Binding-site contacts:
Ligand atom O3 contacts residue GLY353 of chain 1.J at 3.2 Å (h-bond).
Ligand atom C3 contacts residue GLY353 of chain 1.J at 3.3 Å.
Ligand atom O4 contacts residue ILE351 of chain 1.J at 3.2 Å (h-bond).
Ligand atom C7 contacts residue ASN161 of chain 1.G at 3.2 Å.
Ligand atom O7 contacts residue ASN161 of chain 1.G at 3.2 Å (h-bond).
Ligand atom C2 contacts residue ASN161 of chain 1.G at 2.3 Å.
Ligand atom O2 contacts residue GLY353 of chain 1.J at 3.4 Å (h-bond).
Ligand atom C5 contacts residue ASN161 of chain 1.G at 3.6 Å.
Ligand atom O6 contacts residue ILE351 of chain 1.J at 3.9 Å.
Ligand atom O6 contacts residue ARG288 of chain 1.J at 2.9 Å (salt-bridge).
Ligand atom O4 contacts residue ASN290 of chain 1.J at 3.5 Å (h-bond).
Ligand atom C8 contacts residue TRP103 of chain 1.H at 3.7 Å (hydrophobic).
Ligand atom O4 contacts residue GLU335 of chain 1.J at 3.0 Å (salt-bridge).
Ligand atom C3 contacts residue ASN290 of chain 1.J at 3.8 Å.
Ligand atom O6 contacts residue THR328 of chain 1.J at 3.4 Å.
Ligand atom O5 contacts residue GLN416 of chain 1.J at 3.8 Å.
Ligand atom C4 contacts residue GLU335 of chain 1.J at 3.8 Å.
Ligand atom C3 contacts residue GLU335 of chain 1.J at 3.5 Å.
Ligand atom C1 contacts residue ASN161 of chain 1.G at 1.4 Å.
Ligand atom C5 contacts residue ILE351 of chain 1.J at 3.5 Å (hydrophobic).
Ligand atom O3 contacts residue GLN352 of chain 1.J at 3.7 Å.
Ligand atom O6 contacts residue GLN416 of chain 1.J at 3.3 Å.
Ligand atom O3 contacts residue ASN290 of chain 1.J at 2.8 Å (h-bond).
Ligand atom O5 contacts residue GLY415 of chain 1.J at 3.4 Å.
Ligand atom O4 contacts residue GLY353 of chain 1.J at 3.8 Å.
Ligand atom O3 contacts residue GLU335 of chain 1.J at 2.7 Å (salt-bridge).
Ligand atom C6 contacts residue ARG324 of chain 1.J at 3.8 Å.
Ligand atom C6 contacts residue THR328 of chain 1.J at 3.9 Å.
Ligand atom O4 contacts residue ASP291 of chain 1.J at 3.4 Å (salt-bridge).
Ligand atom O3 contacts residue ARG324 of chain 1.J at 3.1 Å (salt-bridge).
Ligand atom C4 contacts residue ASN290 of chain 1.J at 3.6 Å.
Ligand atom C6 contacts residue LEU414 of chain 1.J at 3.6 Å (hydrophobic).
Ligand atom C4 contacts residue ILE351 of chain 1.J at 3.8 Å (hydrophobic).
Ligand atom O5 contacts residue ASN161 of chain 1.G at 2.3 Å (h-bond).
Ligand atom O6 contacts residue ARG324 of chain 1.J at 3.7 Å.
Ligand atom N2 contacts residue ASN161 of chain 1.G at 2.8 Å (h-bond).
Ligand atom C6 contacts residue ARG288 of chain 1.J at 3.6 Å.
Ligand atom C8 contacts residue PHE413 of chain 1.J at 3.8 Å (hydrophobic).
Ligand atom C3 contacts residue ASN161 of chain 1.G at 3.6 Å.
Ligand atom C6 contacts residue ILE351 of chain 1.J at 3.9 Å (hydrophobic).

Sequence of chain 1.H:
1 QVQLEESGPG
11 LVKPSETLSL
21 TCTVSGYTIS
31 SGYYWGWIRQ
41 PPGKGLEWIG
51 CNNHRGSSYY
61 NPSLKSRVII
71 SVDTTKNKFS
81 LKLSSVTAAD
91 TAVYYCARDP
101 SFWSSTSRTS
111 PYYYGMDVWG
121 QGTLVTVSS

Sequence of chain 1.J:
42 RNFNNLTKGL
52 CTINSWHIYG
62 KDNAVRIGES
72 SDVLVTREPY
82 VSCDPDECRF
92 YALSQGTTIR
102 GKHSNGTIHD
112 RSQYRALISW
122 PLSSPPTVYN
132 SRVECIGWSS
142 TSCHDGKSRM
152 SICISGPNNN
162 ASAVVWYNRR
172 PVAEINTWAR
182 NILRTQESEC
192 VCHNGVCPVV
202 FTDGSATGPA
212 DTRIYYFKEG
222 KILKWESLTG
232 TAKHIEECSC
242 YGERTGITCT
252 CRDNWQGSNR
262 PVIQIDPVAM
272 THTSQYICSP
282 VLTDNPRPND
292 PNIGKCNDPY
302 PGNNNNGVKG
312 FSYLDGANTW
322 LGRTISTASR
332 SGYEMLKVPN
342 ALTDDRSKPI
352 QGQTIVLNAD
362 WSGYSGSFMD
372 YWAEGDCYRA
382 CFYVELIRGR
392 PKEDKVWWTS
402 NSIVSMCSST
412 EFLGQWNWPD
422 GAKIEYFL

Sequence of chain 1.G:
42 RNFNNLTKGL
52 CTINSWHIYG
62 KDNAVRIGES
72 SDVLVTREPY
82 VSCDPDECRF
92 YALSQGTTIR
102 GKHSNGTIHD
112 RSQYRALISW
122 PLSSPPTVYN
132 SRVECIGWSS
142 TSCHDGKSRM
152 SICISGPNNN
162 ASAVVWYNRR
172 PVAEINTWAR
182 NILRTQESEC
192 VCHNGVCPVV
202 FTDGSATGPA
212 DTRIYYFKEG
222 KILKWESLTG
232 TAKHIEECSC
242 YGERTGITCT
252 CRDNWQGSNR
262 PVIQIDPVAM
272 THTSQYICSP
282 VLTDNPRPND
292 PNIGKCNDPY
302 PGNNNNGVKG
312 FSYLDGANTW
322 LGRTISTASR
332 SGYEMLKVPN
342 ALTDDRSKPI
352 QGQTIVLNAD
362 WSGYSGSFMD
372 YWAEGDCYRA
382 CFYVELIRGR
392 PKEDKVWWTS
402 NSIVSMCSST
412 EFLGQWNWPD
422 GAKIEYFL

This small molecule binds to this protein.
Small molecule (SMILES): CC(=O)N[C@H]1[C@H](O[C@H]2[C@H](O)[C@@H](NC(C)=O)CO[C@@H]2CO)O[C@H](CO)[C@@H](O[C@@H]2O[C@H](CO[C@H]3O[C@H](CO[C@H]4O[C@H](CO)[C@@H](O)[C@H](O)[C@@H]4O)[C@@H](O)[C@H](O[C@H]4O[C@H](CO)[C@@H](O)[C@H](O)[C@@H]4O)[C@@H]3O)[C@@H](O)[C@H](O[C@H]3O[C@H](CO)[C@@H](O)[C@H](O)[C@@H]3O[C@H]3O[C@H](CO)[C@@H](O)[C@H](O)[C@@H]3O[C@H]3O[C@H](CO)[C@@H](O)[C@H](O)[C@@H]3O)[C@@H]2O)[C@@H]1O